Binding-site contacts:
Ligand atom C1 contacts residue ALA209 of chain 1.B at 3.6 Å (hydrophobic).
Ligand atom C2 contacts residue LYS186 of chain 1.B at 3.6 Å.
Ligand atom O3 contacts residue ALA209 of chain 1.B at 3.8 Å.
Ligand atom O1 contacts residue THR244 of chain 1.B at 2.5 Å (h-bond).
Ligand atom O1 contacts residue ASP212 of chain 1.B at 4.0 Å.
Ligand atom O3 contacts residue ASP212 of chain 1.B at 2.8 Å (salt-bridge).
Ligand atom C1 contacts residue ASP212 of chain 1.B at 3.8 Å.
Ligand atom C2 contacts residue GLU188 of chain 1.B at 3.8 Å.
Ligand atom O4 contacts residue LYS186 of chain 1.B at 2.9 Å (salt-bridge).
Ligand atom O2 contacts residue THR244 of chain 1.B at 3.6 Å.
Ligand atom O4 contacts residue MG1 of chain 1.O at 1.9 Å.
Ligand atom C1 contacts residue ARG210 of chain 1.B at 4.4 Å.
Ligand atom O2 contacts residue MET276 of chain 1.B at 4.2 Å.
Ligand atom O1 contacts residue ARG210 of chain 1.B at 3.6 Å (salt-bridge).
Ligand atom O1 contacts residue ALA209 of chain 1.B at 3.4 Å.
Ligand atom C1 contacts residue GLU188 of chain 1.B at 3.7 Å.
Ligand atom O2 contacts residue MET207 of chain 1.B at 4.3 Å.
Ligand atom O4 contacts residue ALA209 of chain 1.B at 4.2 Å.
Ligand atom O1 contacts residue MG1 of chain 1.O at 4.1 Å.
Ligand atom C1 contacts residue MG1 of chain 1.O at 2.9 Å.
Ligand atom C2 contacts residue THR244 of chain 1.B at 4.1 Å.
Ligand atom C2 contacts residue ALA209 of chain 1.B at 3.8 Å (hydrophobic).
Ligand atom O3 contacts residue MG1 of chain 1.O at 2.2 Å.
Ligand atom O4 contacts residue ASP212 of chain 1.B at 4.0 Å.
Ligand atom C2 contacts residue MG1 of chain 1.O at 2.8 Å.
Ligand atom O2 contacts residue ALA209 of chain 1.B at 4.3 Å.
Ligand atom O3 contacts residue GLU188 of chain 1.B at 3.0 Å (salt-bridge).
Ligand atom C1 contacts residue THR244 of chain 1.B at 3.6 Å.
Ligand atom O2 contacts residue LYS186 of chain 1.B at 3.7 Å.
Ligand atom O2 contacts residue MG1 of chain 1.O at 4.0 Å.
Ligand atom O2 contacts residue ARG87 of chain 1.B at 3.9 Å.
Ligand atom O4 contacts residue GLU188 of chain 1.B at 3.2 Å (salt-bridge).
Ligand atom O1 contacts residue GLY211 of chain 1.B at 3.0 Å (h-bond).
Ligand atom O3 contacts residue GLY211 of chain 1.B at 3.6 Å.
Ligand atom C1 contacts residue GLY211 of chain 1.B at 3.7 Å.

The small molecule below binds the protein below.
Small molecule (SMILES): O=C([O-])C(=O)[O-]

Sequence of chain 1.B:
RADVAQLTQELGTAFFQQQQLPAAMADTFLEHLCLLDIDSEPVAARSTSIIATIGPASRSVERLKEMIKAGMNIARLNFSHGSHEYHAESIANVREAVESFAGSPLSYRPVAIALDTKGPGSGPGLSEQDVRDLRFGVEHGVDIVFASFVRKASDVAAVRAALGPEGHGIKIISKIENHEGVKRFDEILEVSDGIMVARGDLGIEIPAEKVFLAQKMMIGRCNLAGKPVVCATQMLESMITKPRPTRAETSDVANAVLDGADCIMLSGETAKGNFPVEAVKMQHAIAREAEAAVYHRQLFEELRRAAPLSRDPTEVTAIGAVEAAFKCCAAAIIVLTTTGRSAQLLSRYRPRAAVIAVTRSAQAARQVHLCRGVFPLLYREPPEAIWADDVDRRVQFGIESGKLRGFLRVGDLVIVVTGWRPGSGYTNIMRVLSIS